Sequence of chain 1.A:
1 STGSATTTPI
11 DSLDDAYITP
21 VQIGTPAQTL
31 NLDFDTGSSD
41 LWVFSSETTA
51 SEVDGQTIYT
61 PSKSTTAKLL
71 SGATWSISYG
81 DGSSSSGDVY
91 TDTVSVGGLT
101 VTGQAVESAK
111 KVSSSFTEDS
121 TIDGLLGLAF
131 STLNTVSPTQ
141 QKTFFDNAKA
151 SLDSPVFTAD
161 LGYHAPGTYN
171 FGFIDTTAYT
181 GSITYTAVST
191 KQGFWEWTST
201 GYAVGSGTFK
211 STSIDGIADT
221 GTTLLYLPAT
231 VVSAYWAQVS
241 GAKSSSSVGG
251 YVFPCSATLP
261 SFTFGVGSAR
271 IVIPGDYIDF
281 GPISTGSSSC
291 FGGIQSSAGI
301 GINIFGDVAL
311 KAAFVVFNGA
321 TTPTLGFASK

Binding-site contacts:
Ligand atom C6 contacts residue ASP33 of chain 1.A at 4.1 Å.
Ligand atom C7 contacts residue LEU125 of chain 1.A at 4.3 Å (hydrophobic).
Ligand atom N contacts residue TYR79 of chain 1.A at 3.9 Å.
Ligand atom C4 contacts residue ASP33 of chain 1.A at 4.1 Å.
Ligand atom C6 contacts residue LEU125 of chain 1.A at 3.8 Å (hydrophobic).
Ligand atom C5 contacts residue ASP81 of chain 1.A at 3.6 Å.
Ligand atom C2 contacts residue ASP33 of chain 1.A at 4.0 Å.
Ligand atom C6 contacts residue ASP35 of chain 1.A at 4.3 Å.
Ligand atom BR contacts residue SER115 of chain 1.A at 3.1 Å.
Ligand atom N contacts residue GLY221 of chain 1.A at 3.1 Å (h-bond).
Ligand atom C4 contacts residue PHE116 of chain 1.A at 4.2 Å (hydrophobic).
Ligand atom C6 contacts residue GLY221 of chain 1.A at 3.4 Å.
Ligand atom C7 contacts residue TYR79 of chain 1.A at 3.7 Å (hydrophobic).
Ligand atom N contacts residue ASP35 of chain 1.A at 3.1 Å (salt-bridge).
Ligand atom C3 contacts residue PHE116 of chain 1.A at 4.1 Å (hydrophobic).
Ligand atom C5 contacts residue PHE116 of chain 1.A at 3.9 Å (hydrophobic).
Ligand atom C3 contacts residue ILE122 of chain 1.A at 4.5 Å (hydrophobic).
Ligand atom C contacts residue ASP81 of chain 1.A at 3.3 Å.
Ligand atom C2 contacts residue PHE116 of chain 1.A at 3.7 Å (hydrophobic).
Ligand atom C4 contacts residue GLY221 of chain 1.A at 4.3 Å.
Ligand atom BR contacts residue PHE116 of chain 1.A at 3.8 Å.
Ligand atom O contacts residue ASP33 of chain 1.A at 3.3 Å (salt-bridge).
Ligand atom C1 contacts residue ASP81 of chain 1.A at 4.4 Å.
Ligand atom C7 contacts residue GLY221 of chain 1.A at 3.6 Å.
Ligand atom C2 contacts residue ILE122 of chain 1.A at 3.9 Å (hydrophobic).
Ligand atom C4 contacts residue LEU125 of chain 1.A at 4.4 Å (hydrophobic).
Ligand atom C3 contacts residue ASP33 of chain 1.A at 3.2 Å.
Ligand atom C contacts residue SER83 of chain 1.A at 3.5 Å.
Ligand atom O contacts residue ASP35 of chain 1.A at 3.8 Å.
Ligand atom C5 contacts residue SER83 of chain 1.A at 3.6 Å.
Ligand atom C contacts residue PHE116 of chain 1.A at 3.6 Å (hydrophobic).
Ligand atom C7 contacts residue ASP35 of chain 1.A at 4.0 Å.
Ligand atom O contacts residue GLY221 of chain 1.A at 3.0 Å (h-bond).
Ligand atom C1 contacts residue PHE116 of chain 1.A at 3.4 Å (hydrophobic).
Ligand atom O contacts residue LEU125 of chain 1.A at 3.6 Å.
Ligand atom BR contacts residue ASP119 of chain 1.A at 4.3 Å.
Ligand atom C3 contacts residue LEU125 of chain 1.A at 4.3 Å (hydrophobic).

This protein binds this small molecule.
Small molecule (SMILES): NCC(=O)c1ccc(Br)cc1